Binding-site contacts:
Ligand atom O6 contacts residue ASN19 of chain 1.A at 3.9 Å.
Ligand atom N2 contacts residue ASN19 of chain 1.A at 3.0 Å (h-bond).
Ligand atom C4 contacts residue ASN19 of chain 1.A at 4.2 Å.
Ligand atom O6 contacts residue PHE20 of chain 1.A at 4.5 Å.
Ligand atom C5 contacts residue ASN19 of chain 1.A at 3.7 Å.
Ligand atom C1 contacts residue ASN19 of chain 1.A at 1.5 Å.
Ligand atom O5 contacts residue ASN19 of chain 1.A at 2.4 Å (h-bond).
Ligand atom C2 contacts residue ASN19 of chain 1.A at 2.5 Å.
Ligand atom C3 contacts residue ASN19 of chain 1.A at 3.8 Å.
Ligand atom C7 contacts residue ASN19 of chain 1.A at 4.0 Å.

Sequence of chain 1.A:
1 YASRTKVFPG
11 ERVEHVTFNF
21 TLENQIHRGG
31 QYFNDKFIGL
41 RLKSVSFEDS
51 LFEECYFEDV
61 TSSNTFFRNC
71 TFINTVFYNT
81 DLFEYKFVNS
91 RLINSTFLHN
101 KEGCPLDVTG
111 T

A small-molecule ligand and the protein it binds are described below.
Small molecule (SMILES): CC(=O)N[C@@H]1[C@@H](O)[C@H](O)[C@@H](CO)O[C@H]1O